A small-molecule ligand and the protein it binds are described below.
Small molecule (SMILES): CC(=O)N[C@@H]1[C@@H](O)[C@H](O)[C@@H](CO)O[C@H]1O

Sequence of chain 1.C:
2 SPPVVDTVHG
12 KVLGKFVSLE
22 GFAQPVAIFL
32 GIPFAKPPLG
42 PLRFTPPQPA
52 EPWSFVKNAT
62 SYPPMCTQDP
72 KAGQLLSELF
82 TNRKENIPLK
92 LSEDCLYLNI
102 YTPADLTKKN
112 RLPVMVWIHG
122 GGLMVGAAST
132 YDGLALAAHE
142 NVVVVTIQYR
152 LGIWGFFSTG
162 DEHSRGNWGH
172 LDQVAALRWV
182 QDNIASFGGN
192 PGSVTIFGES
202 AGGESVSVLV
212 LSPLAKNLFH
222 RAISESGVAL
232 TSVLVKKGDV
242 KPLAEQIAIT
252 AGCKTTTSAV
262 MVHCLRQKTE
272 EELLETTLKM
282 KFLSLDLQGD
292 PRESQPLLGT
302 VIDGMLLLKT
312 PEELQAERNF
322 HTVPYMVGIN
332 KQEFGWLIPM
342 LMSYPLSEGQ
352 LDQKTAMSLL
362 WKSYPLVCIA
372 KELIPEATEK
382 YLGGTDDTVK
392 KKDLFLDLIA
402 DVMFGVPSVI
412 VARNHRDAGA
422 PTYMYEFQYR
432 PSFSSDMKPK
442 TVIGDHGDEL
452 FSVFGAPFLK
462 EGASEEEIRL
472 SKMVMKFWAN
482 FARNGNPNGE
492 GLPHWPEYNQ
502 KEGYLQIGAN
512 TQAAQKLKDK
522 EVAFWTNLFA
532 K

Binding-site contacts:
Ligand atom O5 contacts residue ASN59 of chain 1.B at 2.4 Å (h-bond).
Ligand atom N2 contacts residue ASN59 of chain 1.B at 2.9 Å (h-bond).
Ligand atom C5 contacts residue ASN59 of chain 1.B at 3.7 Å.
Ligand atom C1 contacts residue ASN59 of chain 1.B at 1.5 Å.
Ligand atom C3 contacts residue ASN59 of chain 1.B at 3.8 Å.
Ligand atom C7 contacts residue SIA1 of chain 1.N at 4.3 Å.
Ligand atom O7 contacts residue ASP240 of chain 1.C at 3.9 Å.
Ligand atom C2 contacts residue ASN59 of chain 1.B at 2.5 Å.
Ligand atom O5 contacts residue LEU14 of chain 1.B at 4.2 Å.
Ligand atom C7 contacts residue ASN59 of chain 1.B at 4.0 Å.
Ligand atom C8 contacts residue SIA1 of chain 1.N at 3.3 Å.
Ligand atom C4 contacts residue ASN59 of chain 1.B at 4.3 Å.
Ligand atom O6 contacts residue LEU14 of chain 1.B at 4.5 Å.
Ligand atom C8 contacts residue ASN59 of chain 1.B at 4.1 Å.
Ligand atom N2 contacts residue SIA1 of chain 1.N at 4.2 Å.

Sequence of chain 1.B:
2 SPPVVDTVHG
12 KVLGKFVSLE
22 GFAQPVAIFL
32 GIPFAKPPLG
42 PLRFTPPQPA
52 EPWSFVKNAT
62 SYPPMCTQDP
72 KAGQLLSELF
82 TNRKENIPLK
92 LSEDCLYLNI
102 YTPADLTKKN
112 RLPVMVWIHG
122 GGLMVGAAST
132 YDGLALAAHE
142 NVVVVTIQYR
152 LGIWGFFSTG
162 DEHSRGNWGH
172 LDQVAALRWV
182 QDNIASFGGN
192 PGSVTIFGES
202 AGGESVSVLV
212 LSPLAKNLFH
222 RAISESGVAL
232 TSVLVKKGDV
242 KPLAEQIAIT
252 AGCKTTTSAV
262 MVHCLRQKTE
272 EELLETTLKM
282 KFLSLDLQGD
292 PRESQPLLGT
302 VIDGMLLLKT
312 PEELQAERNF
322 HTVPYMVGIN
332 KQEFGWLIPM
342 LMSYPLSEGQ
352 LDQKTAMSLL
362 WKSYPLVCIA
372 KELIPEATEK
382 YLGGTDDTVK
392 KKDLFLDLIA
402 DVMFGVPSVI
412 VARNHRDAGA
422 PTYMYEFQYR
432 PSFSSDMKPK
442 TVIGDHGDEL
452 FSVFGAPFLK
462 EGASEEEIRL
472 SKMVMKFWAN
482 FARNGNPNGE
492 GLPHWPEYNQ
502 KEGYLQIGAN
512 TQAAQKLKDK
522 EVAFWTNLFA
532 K